Sequence of chain 1.D:
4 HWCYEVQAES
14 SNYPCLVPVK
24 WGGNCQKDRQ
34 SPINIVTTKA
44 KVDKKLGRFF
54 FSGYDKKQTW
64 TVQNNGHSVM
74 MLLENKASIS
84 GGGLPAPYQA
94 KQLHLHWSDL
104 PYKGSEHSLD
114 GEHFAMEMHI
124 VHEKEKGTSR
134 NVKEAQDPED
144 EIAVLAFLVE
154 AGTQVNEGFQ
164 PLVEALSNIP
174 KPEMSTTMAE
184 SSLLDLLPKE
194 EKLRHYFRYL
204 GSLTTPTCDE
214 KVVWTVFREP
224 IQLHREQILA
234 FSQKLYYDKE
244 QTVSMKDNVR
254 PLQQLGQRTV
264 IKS

The protein below binds the small molecule below.
Small molecule (SMILES): CC(=O)/N=c1\sc(S(N)(=O)=O)nn1C

Binding-site contacts:
Ligand atom N2 contacts residue LEU206 of chain 1.D at 3.6 Å.
Ligand atom C2 contacts residue LEU206 of chain 1.D at 3.6 Å (hydrophobic).
Ligand atom N1 contacts residue HIS97 of chain 1.D at 3.4 Å (h-bond).
Ligand atom N1 contacts residue HIS99 of chain 1.D at 3.5 Å (h-bond).
Ligand atom C1 contacts residue LEU206 of chain 1.D at 3.4 Å (hydrophobic).
Ligand atom C3 contacts residue GLN95 of chain 1.D at 3.9 Å.
Ligand atom O1 contacts residue ZN1 of chain 1.Y at 4.1 Å.
Ligand atom O1 contacts residue THR207 of chain 1.D at 3.0 Å (h-bond).
Ligand atom N3 contacts residue LEU206 of chain 1.D at 3.4 Å.
Ligand atom O2 contacts residue HIS97 of chain 1.D at 3.2 Å.
Ligand atom C5 contacts residue LEU206 of chain 1.D at 3.9 Å (hydrophobic).
Ligand atom O2 contacts residue VAL124 of chain 1.D at 3.9 Å.
Ligand atom S2 contacts residue LEU206 of chain 1.D at 3.6 Å.
Ligand atom O2 contacts residue HIS122 of chain 1.D at 3.4 Å (h-bond).
Ligand atom N1 contacts residue THR207 of chain 1.D at 2.7 Å (h-bond).
Ligand atom O2 contacts residue ZN1 of chain 1.Y at 2.9 Å.
Ligand atom N1 contacts residue ZN1 of chain 1.Y at 2.1 Å.
Ligand atom N3 contacts residue THR208 of chain 1.D at 3.2 Å (h-bond).
Ligand atom S2 contacts residue HIS97 of chain 1.D at 3.7 Å.
Ligand atom S1 contacts residue HIS122 of chain 1.D at 4.0 Å.
Ligand atom O3 contacts residue GLN95 of chain 1.D at 3.0 Å (h-bond).
Ligand atom S2 contacts residue GLN95 of chain 1.D at 3.6 Å (h-bond).
Ligand atom C1 contacts residue ZN1 of chain 1.Y at 4.2 Å.
Ligand atom N1 contacts residue GLU109 of chain 1.D at 4.1 Å.
Ligand atom N1 contacts residue HIS122 of chain 1.D at 3.5 Å (h-bond).
Ligand atom C5 contacts residue PRO209 of chain 1.D at 4.0 Å (hydrophobic).
Ligand atom O1 contacts residue TRP217 of chain 1.D at 3.6 Å.
Ligand atom S1 contacts residue ZN1 of chain 1.Y at 3.1 Å.
Ligand atom N2 contacts residue THR208 of chain 1.D at 3.2 Å (h-bond).
Ligand atom C5 contacts residue THR208 of chain 1.D at 2.7 Å.
Ligand atom S1 contacts residue LEU206 of chain 1.D at 4.2 Å.
Ligand atom N4 contacts residue GLN95 of chain 1.D at 4.0 Å.
Ligand atom S2 contacts residue VAL124 of chain 1.D at 3.7 Å.
Ligand atom C1 contacts residue HIS97 of chain 1.D at 4.1 Å.
Ligand atom O1 contacts residue LEU206 of chain 1.D at 3.4 Å.
Ligand atom O3 contacts residue VAL124 of chain 1.D at 3.8 Å.
Ligand atom S1 contacts residue THR207 of chain 1.D at 3.8 Å.
Ligand atom S1 contacts residue HIS97 of chain 1.D at 3.9 Å.
Ligand atom O2 contacts residue VAL147 of chain 1.D at 4.1 Å.
Ligand atom N3 contacts residue THR207 of chain 1.D at 3.7 Å.